Binding-site contacts:
Ligand atom O5 contacts residue ASN93 of chain 49.E at 4.1 Å.
Ligand atom N2 contacts residue GLY92 of chain 49.E at 4.2 Å.
Ligand atom C4 contacts residue ASN93 of chain 49.E at 3.6 Å.
Ligand atom C3 contacts residue TRP111 of chain 49.E at 3.7 Å (hydrophobic).
Ligand atom O5 contacts residue TRP111 of chain 49.E at 4.3 Å.
Ligand atom C6 contacts residue HIS42 of chain 49.E at 4.3 Å.
Ligand atom C5 contacts residue ASN93 of chain 49.E at 3.5 Å.
Ligand atom N2 contacts residue TRP111 of chain 49.E at 3.5 Å.
Ligand atom C1 contacts residue ASN93 of chain 49.E at 1.4 Å.
Ligand atom C8 contacts residue GLU91 of chain 49.E at 3.8 Å.
Ligand atom C4 contacts residue TRP111 of chain 49.E at 4.0 Å (hydrophobic).
Ligand atom C7 contacts residue GLY92 of chain 49.E at 4.2 Å.
Ligand atom C7 contacts residue ASN93 of chain 49.E at 3.5 Å.
Ligand atom C7 contacts residue TRP111 of chain 49.E at 3.8 Å (hydrophobic).
Ligand atom C8 contacts residue TRP111 of chain 49.E at 3.3 Å (hydrophobic).
Ligand atom C2 contacts residue ASN93 of chain 49.E at 1.8 Å.
Ligand atom C5 contacts residue TRP111 of chain 49.E at 3.7 Å (hydrophobic).
Ligand atom C5 contacts residue ASN93 of chain 49.E at 4.0 Å.
Ligand atom N2 contacts residue ASN93 of chain 49.E at 2.5 Å (h-bond).
Ligand atom O7 contacts residue ASN93 of chain 49.E at 3.9 Å.
Ligand atom C3 contacts residue ASN93 of chain 49.E at 3.1 Å.
Ligand atom C6 contacts residue ASN93 of chain 49.E at 3.1 Å.
Ligand atom C1 contacts residue TRP111 of chain 49.E at 3.9 Å (hydrophobic).
Ligand atom C8 contacts residue GLY92 of chain 49.E at 3.6 Å.
Ligand atom O5 contacts residue ASN93 of chain 49.E at 2.3 Å (h-bond).
Ligand atom O3 contacts residue ASN93 of chain 49.E at 4.0 Å.
Ligand atom O3 contacts residue TRP111 of chain 49.E at 4.3 Å.
Ligand atom C2 contacts residue TRP111 of chain 49.E at 4.1 Å (hydrophobic).
Ligand atom O7 contacts residue TRP111 of chain 49.E at 3.6 Å.
Ligand atom O4 contacts residue TRP111 of chain 49.E at 3.4 Å.

Sequence of chain 49.E:
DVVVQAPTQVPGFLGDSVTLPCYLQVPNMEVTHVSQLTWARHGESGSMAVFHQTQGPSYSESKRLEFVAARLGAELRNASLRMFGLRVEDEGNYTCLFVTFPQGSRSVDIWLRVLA

A protein and the small-molecule ligand that binds it are described below.
Small molecule (SMILES): CC(=O)N[C@H]1[C@H](O[C@H]2[C@H](O)[C@@H](NC(C)=O)CO[C@@H]2CO[C@@H]2O[C@@H](C)[C@@H](O)[C@@H](O)[C@@H]2O)O[C@H](CO)[C@@H](O[C@@H]2O[C@H](CO)[C@@H](O)[C@H](O[C@H]3O[C@H](CO)[C@@H](O)[C@H](O)[C@@H]3O)[C@@H]2O)[C@@H]1O